Binding-site contacts:
Ligand atom CAC contacts residue ASP217 of chain 1.B at 3.7 Å.
Ligand atom CAK contacts residue PHE54 of chain 1.B at 3.5 Å (hydrophobic).
Ligand atom CAE contacts residue PHE54 of chain 1.B at 3.9 Å (hydrophobic).
Ligand atom C6 contacts residue ILE102 of chain 1.B at 3.9 Å (hydrophobic).
Ligand atom C4 contacts residue ILE216 of chain 1.B at 3.7 Å (hydrophobic).
Ligand atom C4 contacts residue PHE54 of chain 1.B at 3.6 Å (hydrophobic).
Ligand atom CAB contacts residue VAL34 of chain 1.B at 4.0 Å (hydrophobic).
Ligand atom C6 contacts residue PHE54 of chain 1.B at 3.6 Å (hydrophobic).
Ligand atom CAF contacts residue PHE54 of chain 1.B at 3.5 Å (hydrophobic).
Ligand atom CAS contacts residue ILE216 of chain 1.B at 3.4 Å (hydrophobic).
Ligand atom CAU contacts residue PHE54 of chain 1.B at 3.8 Å (hydrophobic).
Ligand atom NAD contacts residue ILE206 of chain 1.B at 3.8 Å.
Ligand atom C2 contacts residue ALA101 of chain 1.B at 3.7 Å (hydrophobic).
Ligand atom CAE contacts residue ARG43 of chain 1.B at 3.9 Å.
Ligand atom CAA contacts residue ILE41 of chain 1.B at 4.0 Å (hydrophobic).
Ligand atom C2 contacts residue ILE102 of chain 1.B at 3.6 Å (hydrophobic).
Ligand atom C5 contacts residue PHE54 of chain 1.B at 3.6 Å (hydrophobic).
Ligand atom C2 contacts residue ILE216 of chain 1.B at 3.8 Å (hydrophobic).
Ligand atom NAP contacts residue ILE216 of chain 1.B at 3.3 Å.
Ligand atom N1 contacts residue ILE216 of chain 1.B at 3.9 Å.
Ligand atom CAA contacts residue PHE54 of chain 1.B at 3.6 Å (hydrophobic).
Ligand atom C2 contacts residue PHE54 of chain 1.B at 3.5 Å (hydrophobic).
Ligand atom N1 contacts residue ILE102 of chain 1.B at 2.9 Å (h-bond).
Ligand atom CAF contacts residue ASP32 of chain 1.B at 3.5 Å.
Ligand atom N1 contacts residue ALA101 of chain 1.B at 3.6 Å.
Ligand atom CAM contacts residue ILE216 of chain 1.B at 3.9 Å (hydrophobic).
Ligand atom C2 contacts residue PRO83 of chain 1.B at 3.9 Å (hydrophobic).
Ligand atom CAC contacts residue LYS56 of chain 1.B at 4.0 Å.
Ligand atom C5 contacts residue ILE216 of chain 1.B at 3.6 Å (hydrophobic).
Ligand atom CAC contacts residue ILE216 of chain 1.B at 3.9 Å (hydrophobic).
Ligand atom N3 contacts residue PHE54 of chain 1.B at 3.4 Å.
Ligand atom N1 contacts residue PHE54 of chain 1.B at 3.7 Å.
Ligand atom C2 contacts residue THR100 of chain 1.B at 3.8 Å.
Ligand atom CAG contacts residue GLY104 of chain 1.B at 3.5 Å.
Ligand atom NAX contacts residue ILE216 of chain 1.B at 3.5 Å.
Ligand atom CAB contacts residue ILE41 of chain 1.B at 3.6 Å (hydrophobic).
Ligand atom N3 contacts residue ILE216 of chain 1.B at 3.9 Å.
Ligand atom CAB contacts residue ASP217 of chain 1.B at 4.0 Å.
Ligand atom CAE contacts residue ASP32 of chain 1.B at 3.5 Å.
Ligand atom NAD contacts residue ILE102 of chain 1.B at 3.0 Å (h-bond).

This small molecule binds to this protein.
Small molecule (SMILES): CC(C)(C)n1nc(Cc2cccc3ccccc23)c2c(N)ncnc21

Sequence of chain 1.B:
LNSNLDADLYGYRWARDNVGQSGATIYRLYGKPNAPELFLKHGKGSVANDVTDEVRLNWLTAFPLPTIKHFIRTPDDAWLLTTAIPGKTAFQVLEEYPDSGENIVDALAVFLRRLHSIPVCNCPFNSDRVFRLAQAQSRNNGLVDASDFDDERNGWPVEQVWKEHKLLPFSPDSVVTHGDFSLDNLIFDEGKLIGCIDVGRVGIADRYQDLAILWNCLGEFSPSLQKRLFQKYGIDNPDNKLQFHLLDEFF